A small-molecule ligand and the protein it binds are described below.
Small molecule (SMILES): Nc1ccn([C@H]2C[C@H](O[P](=O)(O)OC[C@H]3O[C@@H](n4ccc(N)nc4=O)C[C@@H]3O)[C@@H](COP(=O)=O)O2)c(=O)n1

Sequence of chain 1.J:
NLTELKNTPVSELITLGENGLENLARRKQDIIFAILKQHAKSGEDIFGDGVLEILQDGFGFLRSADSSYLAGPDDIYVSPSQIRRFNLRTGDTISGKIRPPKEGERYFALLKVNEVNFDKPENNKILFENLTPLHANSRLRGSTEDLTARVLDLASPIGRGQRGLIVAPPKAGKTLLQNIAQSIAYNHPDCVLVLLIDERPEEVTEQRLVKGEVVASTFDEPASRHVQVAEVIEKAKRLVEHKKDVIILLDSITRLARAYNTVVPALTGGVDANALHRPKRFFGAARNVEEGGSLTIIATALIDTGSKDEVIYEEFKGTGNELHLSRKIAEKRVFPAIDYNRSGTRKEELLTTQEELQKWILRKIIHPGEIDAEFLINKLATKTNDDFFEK

Binding-site contacts:
Ligand atom P contacts residue ARG109 of chain 1.J at 3.5 Å.
Ligand atom N3 contacts residue ARG66 of chain 1.J at 2.7 Å (salt-bridge).
Ligand atom C2 contacts residue ARG109 of chain 1.J at 3.2 Å.
Ligand atom N4 contacts residue ARG66 of chain 1.J at 3.4 Å (salt-bridge).
Ligand atom C6 contacts residue PHE64 of chain 1.J at 3.3 Å (hydrophobic).
Ligand atom N3 contacts residue ARG109 of chain 1.J at 3.2 Å (salt-bridge).
Ligand atom N4 contacts residue ASP78 of chain 1.J at 2.5 Å (salt-bridge).
Ligand atom O2 contacts residue GLU108 of chain 1.J at 3.7 Å.
Ligand atom N3 contacts residue ALA74 of chain 1.J at 3.6 Å.
Ligand atom N3 contacts residue PHE64 of chain 1.J at 3.8 Å.
Ligand atom C6 contacts residue TYR110 of chain 1.J at 3.3 Å (hydrophobic).
Ligand atom N3 contacts residue TYR110 of chain 1.J at 3.5 Å (h-bond).
Ligand atom C4 contacts residue GLU108 of chain 1.J at 3.8 Å.
Ligand atom N1 contacts residue PHE64 of chain 1.J at 3.4 Å.
Ligand atom C5 contacts residue TYR80 of chain 1.J at 3.4 Å (hydrophobic).
Ligand atom OP1 contacts residue ARG109 of chain 1.J at 3.2 Å (salt-bridge).
Ligand atom C5 contacts residue TYR110 of chain 1.J at 2.9 Å (hydrophobic).
Ligand atom O2 contacts residue ARG109 of chain 1.J at 2.6 Å (salt-bridge).
Ligand atom N4 contacts residue TYR110 of chain 1.J at 3.8 Å.
Ligand atom C4 contacts residue ARG66 of chain 1.J at 3.8 Å.
Ligand atom C2 contacts residue ARG66 of chain 1.J at 3.0 Å.
Ligand atom O2 contacts residue ARG66 of chain 1.J at 2.8 Å (salt-bridge).
Ligand atom C2 contacts residue PHE64 of chain 1.J at 3.6 Å (hydrophobic).
Ligand atom O3' contacts residue LEU58 of chain 1.J at 3.7 Å.
Ligand atom C4 contacts residue PHE64 of chain 1.J at 3.8 Å (hydrophobic).
Ligand atom C4 contacts residue ASP78 of chain 1.J at 3.7 Å.
Ligand atom C5 contacts residue PHE64 of chain 1.J at 3.3 Å (hydrophobic).
Ligand atom C2 contacts residue TYR110 of chain 1.J at 3.5 Å (hydrophobic).
Ligand atom N3 contacts residue GLU108 of chain 1.J at 3.3 Å.
Ligand atom OP2 contacts residue ARG109 of chain 1.J at 2.9 Å (salt-bridge).
Ligand atom C4 contacts residue TYR80 of chain 1.J at 3.9 Å (hydrophobic).
Ligand atom O2 contacts residue TYR110 of chain 1.J at 3.2 Å.
Ligand atom N4 contacts residue GLU108 of chain 1.J at 3.2 Å.
Ligand atom N4 contacts residue GLY75 of chain 1.J at 3.7 Å.
Ligand atom N4 contacts residue TYR80 of chain 1.J at 3.9 Å.
Ligand atom N4 contacts residue ALA74 of chain 1.J at 3.7 Å.
Ligand atom C4' contacts residue PHE62 of chain 1.J at 3.7 Å (hydrophobic).
Ligand atom O4' contacts residue PHE62 of chain 1.J at 3.7 Å.
Ligand atom OP2 contacts residue TYR80 of chain 1.J at 3.9 Å.
Ligand atom C6 contacts residue TYR80 of chain 1.J at 3.3 Å (hydrophobic).